Sequence of chain 1.A:
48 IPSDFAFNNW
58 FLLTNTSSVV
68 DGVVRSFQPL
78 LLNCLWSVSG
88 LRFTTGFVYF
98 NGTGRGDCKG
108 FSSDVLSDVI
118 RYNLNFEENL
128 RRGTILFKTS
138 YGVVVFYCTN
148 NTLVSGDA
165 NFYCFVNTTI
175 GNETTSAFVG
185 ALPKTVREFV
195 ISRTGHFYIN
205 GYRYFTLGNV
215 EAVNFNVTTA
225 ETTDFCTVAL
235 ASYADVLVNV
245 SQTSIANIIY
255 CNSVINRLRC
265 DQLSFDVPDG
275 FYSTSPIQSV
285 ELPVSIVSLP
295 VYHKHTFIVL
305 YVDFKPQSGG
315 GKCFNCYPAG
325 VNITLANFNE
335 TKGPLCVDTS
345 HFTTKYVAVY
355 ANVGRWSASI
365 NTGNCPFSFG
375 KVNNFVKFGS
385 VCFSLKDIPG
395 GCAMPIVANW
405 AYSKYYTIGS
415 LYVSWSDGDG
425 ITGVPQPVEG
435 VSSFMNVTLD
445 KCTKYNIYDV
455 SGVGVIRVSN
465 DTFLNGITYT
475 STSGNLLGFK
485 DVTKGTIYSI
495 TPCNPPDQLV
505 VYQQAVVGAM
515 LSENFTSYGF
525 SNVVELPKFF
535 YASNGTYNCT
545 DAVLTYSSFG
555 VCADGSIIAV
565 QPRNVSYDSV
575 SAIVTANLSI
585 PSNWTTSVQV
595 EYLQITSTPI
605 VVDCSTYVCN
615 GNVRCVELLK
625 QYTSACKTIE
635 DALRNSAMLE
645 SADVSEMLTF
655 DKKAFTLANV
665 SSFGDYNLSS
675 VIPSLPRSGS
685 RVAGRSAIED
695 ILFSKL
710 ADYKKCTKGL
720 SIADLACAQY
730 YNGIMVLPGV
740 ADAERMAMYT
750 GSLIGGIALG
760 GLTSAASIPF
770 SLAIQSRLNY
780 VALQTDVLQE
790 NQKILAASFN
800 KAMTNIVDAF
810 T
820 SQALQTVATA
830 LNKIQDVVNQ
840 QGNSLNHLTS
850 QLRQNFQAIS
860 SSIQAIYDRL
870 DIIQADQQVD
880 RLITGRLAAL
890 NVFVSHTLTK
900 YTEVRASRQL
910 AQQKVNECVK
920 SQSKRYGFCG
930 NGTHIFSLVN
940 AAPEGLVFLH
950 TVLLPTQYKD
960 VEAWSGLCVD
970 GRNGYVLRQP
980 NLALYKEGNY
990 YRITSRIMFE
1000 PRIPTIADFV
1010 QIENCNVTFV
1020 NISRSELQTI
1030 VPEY

The protein below binds the small molecule below.
Small molecule (SMILES): CC(=O)N[C@H]1[C@H](O[C@H]2[C@H](O)[C@@H](NC(C)=O)CO[C@@H]2CO)O[C@H](CO)[C@@H](O[C@@H]2O[C@H](CO)[C@@H](O)[C@H](O)[C@@H]2O)[C@@H]1O

Binding-site contacts:
Ligand atom C2 contacts residue LEU953 of chain 1.A at 4.3 Å (hydrophobic).
Ligand atom N2 contacts residue GLN821 of chain 1.A at 3.9 Å.
Ligand atom C8 contacts residue ASN930 of chain 1.A at 4.0 Å.
Ligand atom C6 contacts residue GLN821 of chain 1.A at 3.1 Å.
Ligand atom O7 contacts residue ASN930 of chain 1.A at 3.0 Å (h-bond).
Ligand atom O3 contacts residue LEU953 of chain 1.A at 4.2 Å.
Ligand atom O6 contacts residue GLN821 of chain 1.A at 3.6 Å.
Ligand atom C5 contacts residue LEU953 of chain 1.A at 4.2 Å (hydrophobic).
Ligand atom C7 contacts residue GLN821 of chain 1.A at 4.1 Å.
Ligand atom O5 contacts residue ARG567 of chain 1.A at 4.0 Å.
Ligand atom O6 contacts residue VAL569 of chain 1.A at 3.2 Å.
Ligand atom N2 contacts residue LEU953 of chain 1.A at 3.9 Å.
Ligand atom C4 contacts residue LEU953 of chain 1.A at 4.1 Å (hydrophobic).
Ligand atom C5 contacts residue GLN821 of chain 1.A at 4.2 Å.
Ligand atom O7 contacts residue SER570 of chain 1.A at 3.0 Å (h-bond).
Ligand atom C7 contacts residue SER570 of chain 1.A at 3.5 Å.
Ligand atom O2 contacts residue NAG1 of chain 1.Z at 4.0 Å.
Ligand atom C7 contacts residue ASN930 of chain 1.A at 2.9 Å.
Ligand atom C5 contacts residue ARG567 of chain 1.A at 4.2 Å.
Ligand atom C1 contacts residue LEU953 of chain 1.A at 4.3 Å (hydrophobic).
Ligand atom C3 contacts residue ASN930 of chain 1.A at 3.5 Å.
Ligand atom N2 contacts residue ASN930 of chain 1.A at 2.4 Å (h-bond).
Ligand atom C2 contacts residue ASN930 of chain 1.A at 2.1 Å.
Ligand atom O4 contacts residue LEU953 of chain 1.A at 4.0 Å.
Ligand atom O6 contacts residue ARG567 of chain 1.A at 2.4 Å (salt-bridge).
Ligand atom O5 contacts residue ASN930 of chain 1.A at 2.5 Å (h-bond).
Ligand atom C4 contacts residue ASN930 of chain 1.A at 4.1 Å.
Ligand atom C5 contacts residue ASN930 of chain 1.A at 3.7 Å.
Ligand atom C6 contacts residue SER570 of chain 1.A at 4.2 Å.
Ligand atom O3 contacts residue ASN930 of chain 1.A at 4.5 Å.
Ligand atom C8 contacts residue GLN821 of chain 1.A at 3.3 Å.
Ligand atom C8 contacts residue SER570 of chain 1.A at 3.8 Å.
Ligand atom N2 contacts residue SER570 of chain 1.A at 4.4 Å.
Ligand atom C1 contacts residue ASN930 of chain 1.A at 1.5 Å.
Ligand atom C6 contacts residue ARG567 of chain 1.A at 3.1 Å.
Ligand atom O7 contacts residue LEU953 of chain 1.A at 4.2 Å.
Ligand atom C3 contacts residue LEU953 of chain 1.A at 3.5 Å (hydrophobic).
Ligand atom C8 contacts residue TYR925 of chain 1.A at 3.9 Å (hydrophobic).
Ligand atom O6 contacts residue SER570 of chain 1.A at 2.9 Å (h-bond).